Sequence of chain 1.IA:
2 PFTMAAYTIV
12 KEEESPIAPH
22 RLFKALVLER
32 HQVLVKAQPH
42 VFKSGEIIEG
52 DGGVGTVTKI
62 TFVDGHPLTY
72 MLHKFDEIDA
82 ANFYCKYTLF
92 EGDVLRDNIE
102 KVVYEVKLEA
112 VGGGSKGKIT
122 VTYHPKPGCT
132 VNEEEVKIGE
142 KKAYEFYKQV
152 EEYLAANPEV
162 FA

The small molecule below binds the protein below.
Small molecule (SMILES): O=S(=O)(O)c1cccc2cccc(Nc3ccccc3)c12

Binding-site contacts:
Ligand atom C5 contacts residue PRO2 of chain 1.IA at 3.9 Å (hydrophobic).
Ligand atom C3 contacts residue PRO2 of chain 1.IA at 3.9 Å (hydrophobic).
Ligand atom C6 contacts residue PRO2 of chain 1.IA at 4.2 Å (hydrophobic).
Ligand atom C4 contacts residue PRO2 of chain 1.IA at 3.4 Å (hydrophobic).